Sequence of chain 1.A:
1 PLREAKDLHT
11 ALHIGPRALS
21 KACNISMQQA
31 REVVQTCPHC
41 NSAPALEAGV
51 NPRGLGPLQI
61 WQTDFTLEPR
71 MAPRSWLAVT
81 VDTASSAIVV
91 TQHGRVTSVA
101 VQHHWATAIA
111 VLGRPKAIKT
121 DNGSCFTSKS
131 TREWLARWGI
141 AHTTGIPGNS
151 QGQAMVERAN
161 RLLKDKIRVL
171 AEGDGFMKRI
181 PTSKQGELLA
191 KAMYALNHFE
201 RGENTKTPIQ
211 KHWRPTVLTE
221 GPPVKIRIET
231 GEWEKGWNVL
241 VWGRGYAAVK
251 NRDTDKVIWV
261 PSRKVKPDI

The protein below binds the small molecule below.
Small molecule (SMILES): CCN1C[C@H](C)n2c(c(O)c3c(=O)n(Cc4ccc(F)c(Cl)c4)nc(C(=O)NC)c32)C1=O

Binding-site contacts:
Ligand atom OAE contacts residue ASP64 of chain 1.A at 3.1 Å (salt-bridge).
Ligand atom CAT contacts residue SER150 of chain 1.A at 3.8 Å.
Ligand atom CAW contacts residue SER150 of chain 1.A at 3.5 Å.
Ligand atom CBC contacts residue SER150 of chain 1.A at 3.8 Å.
Ligand atom NBF contacts residue SER150 of chain 1.A at 3.1 Å (h-bond).
Ligand atom CAU contacts residue SER150 of chain 1.A at 4.1 Å.
Ligand atom CAR contacts residue SER150 of chain 1.A at 4.2 Å.
Ligand atom CBA contacts residue SER150 of chain 1.A at 3.2 Å.
Ligand atom CAM contacts residue ASP121 of chain 1.A at 3.8 Å.
Ligand atom NAP contacts residue SER150 of chain 1.A at 3.9 Å.
Ligand atom OAG contacts residue PHE65 of chain 1.A at 4.2 Å.
Ligand atom CLAI contacts residue SER150 of chain 1.A at 3.2 Å.
Ligand atom CAS contacts residue ASP121 of chain 1.A at 4.2 Å.
Ligand atom CAL contacts residue GLU157 of chain 1.A at 3.9 Å.
Ligand atom CAY contacts residue SER150 of chain 1.A at 3.4 Å.
Ligand atom CAN contacts residue GLU157 of chain 1.A at 4.3 Å.
Ligand atom OAF contacts residue GLU157 of chain 1.A at 2.8 Å (salt-bridge).
Ligand atom FAH contacts residue GLN151 of chain 1.A at 3.9 Å.
Ligand atom CAW contacts residue GLU157 of chain 1.A at 4.2 Å.
Ligand atom CAV contacts residue SER150 of chain 1.A at 3.1 Å.
Ligand atom OAG contacts residue ASP64 of chain 1.A at 2.4 Å (salt-bridge).
Ligand atom OAE contacts residue ASP121 of chain 1.A at 3.6 Å.
Ligand atom CAL contacts residue SER150 of chain 1.A at 3.3 Å.
Ligand atom CAO contacts residue SER150 of chain 1.A at 3.9 Å.
Ligand atom CLAI contacts residue GLN151 of chain 1.A at 4.1 Å.
Ligand atom OAF contacts residue ASP64 of chain 1.A at 3.6 Å.
Ligand atom OAD contacts residue SER150 of chain 1.A at 4.1 Å.
Ligand atom OAF contacts residue SER150 of chain 1.A at 4.3 Å.
Ligand atom CBB contacts residue SER150 of chain 1.A at 3.0 Å.
Ligand atom CAX contacts residue SER150 of chain 1.A at 3.6 Å.
Ligand atom CAS contacts residue SER150 of chain 1.A at 4.2 Å.
Ligand atom NBD contacts residue ASP121 of chain 1.A at 4.1 Å.
Ligand atom OAG contacts residue GLU157 of chain 1.A at 3.6 Å.
Ligand atom CLAI contacts residue GLU157 of chain 1.A at 3.4 Å.
Ligand atom CAV contacts residue GLU157 of chain 1.A at 4.3 Å.
Ligand atom CAZ contacts residue SER150 of chain 1.A at 3.7 Å.
Ligand atom NBE contacts residue SER150 of chain 1.A at 3.9 Å.
Ligand atom CAW contacts residue ASP64 of chain 1.A at 3.7 Å.
Ligand atom CAS contacts residue ASP64 of chain 1.A at 4.1 Å.
Ligand atom CAZ contacts residue GLU157 of chain 1.A at 3.9 Å.